Sequence of chain 1.A:
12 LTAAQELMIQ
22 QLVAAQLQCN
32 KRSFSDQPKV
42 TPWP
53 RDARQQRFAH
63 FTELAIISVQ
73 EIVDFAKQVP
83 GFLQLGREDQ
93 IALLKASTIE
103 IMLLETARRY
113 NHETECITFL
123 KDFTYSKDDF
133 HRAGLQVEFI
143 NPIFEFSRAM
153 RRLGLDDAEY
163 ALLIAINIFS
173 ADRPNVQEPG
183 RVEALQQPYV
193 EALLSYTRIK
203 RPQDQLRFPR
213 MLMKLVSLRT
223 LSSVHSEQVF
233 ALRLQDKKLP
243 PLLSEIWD

The protein below binds the small molecule below.
Small molecule (SMILES): OC(c1ccc(NCC(F)(F)F)cc1)(C(F)(F)F)C(F)(F)F

Binding-site contacts:
Ligand atom F21 contacts residue THR108 of chain 1.A at 3.5 Å.
Ligand atom F20 contacts residue PHE141 of chain 1.A at 3.3 Å.
Ligand atom F40 contacts residue ALA67 of chain 1.A at 3.6 Å.
Ligand atom C25 contacts residue TRP249 of chain 1.A at 3.8 Å (hydrophobic).
Ligand atom F21 contacts residue LEU105 of chain 1.A at 3.7 Å.
Ligand atom F41 contacts residue PHE60 of chain 1.A at 3.6 Å.
Ligand atom F21 contacts residue MET104 of chain 1.A at 3.5 Å.
Ligand atom C33 contacts residue HIS227 of chain 1.A at 3.5 Å.
Ligand atom F40 contacts residue LEU245 of chain 1.A at 3.7 Å.
Ligand atom F40 contacts residue THR64 of chain 1.A at 3.9 Å.
Ligand atom F22 contacts residue ILE145 of chain 1.A at 3.4 Å.
Ligand atom C25 contacts residue HIS227 of chain 1.A at 3.3 Å.
Ligand atom F41 contacts residue LEU241 of chain 1.A at 3.3 Å.
Ligand atom C26 contacts residue HIS227 of chain 1.A at 3.6 Å.
Ligand atom F21 contacts residue BNS1 of chain 1.E at 3.5 Å.
Ligand atom O42 contacts residue HIS227 of chain 1.A at 2.7 Å (h-bond).
Ligand atom F36 contacts residue LEU234 of chain 1.A at 3.0 Å.
Ligand atom F35 contacts residue LEU234 of chain 1.A at 3.8 Å.
Ligand atom F37 contacts residue GLN230 of chain 1.A at 3.4 Å.
Ligand atom F35 contacts residue LEU137 of chain 1.A at 3.0 Å.
Ligand atom F37 contacts residue HIS227 of chain 1.A at 3.2 Å.
Ligand atom F20 contacts residue ILE145 of chain 1.A at 3.8 Å.
Ligand atom F36 contacts residue GLN230 of chain 1.A at 4.0 Å.
Ligand atom F41 contacts residue THR64 of chain 1.A at 3.4 Å.
Ligand atom F22 contacts residue LEU105 of chain 1.A at 3.6 Å.
Ligand atom C34 contacts residue HIS227 of chain 1.A at 3.8 Å.
Ligand atom F20 contacts residue LEU105 of chain 1.A at 3.9 Å.
Ligand atom C16 contacts residue THR108 of chain 1.A at 3.8 Å.
Ligand atom C23 contacts residue BNS1 of chain 1.E at 3.7 Å.
Ligand atom C24 contacts residue ILE101 of chain 1.A at 3.6 Å (hydrophobic).
Ligand atom C16 contacts residue BNS1 of chain 1.E at 3.3 Å.
Ligand atom O42 contacts residue TRP249 of chain 1.A at 3.4 Å.
Ligand atom C19 contacts residue THR108 of chain 1.A at 3.8 Å.
Ligand atom F37 contacts residue PHE141 of chain 1.A at 3.2 Å.
Ligand atom C19 contacts residue BNS1 of chain 1.E at 3.9 Å.
Ligand atom C19 contacts residue LEU105 of chain 1.A at 3.9 Å (hydrophobic).
Ligand atom N15 contacts residue BNS1 of chain 1.E at 2.7 Å (h-bond).
Ligand atom F22 contacts residue THR108 of chain 1.A at 3.5 Å.
Ligand atom F36 contacts residue VAL231 of chain 1.A at 3.9 Å.
Ligand atom C28 contacts residue BNS1 of chain 1.E at 3.6 Å.